This protein binds this small molecule.
Small molecule (SMILES): CC(=O)N[C@H]1[C@H](O[C@H]2[C@H](O)[C@@H](NC(C)=O)CO[C@@H]2CO)O[C@H](CO)[C@@H](O)[C@@H]1O

Sequence of chain 30.E:
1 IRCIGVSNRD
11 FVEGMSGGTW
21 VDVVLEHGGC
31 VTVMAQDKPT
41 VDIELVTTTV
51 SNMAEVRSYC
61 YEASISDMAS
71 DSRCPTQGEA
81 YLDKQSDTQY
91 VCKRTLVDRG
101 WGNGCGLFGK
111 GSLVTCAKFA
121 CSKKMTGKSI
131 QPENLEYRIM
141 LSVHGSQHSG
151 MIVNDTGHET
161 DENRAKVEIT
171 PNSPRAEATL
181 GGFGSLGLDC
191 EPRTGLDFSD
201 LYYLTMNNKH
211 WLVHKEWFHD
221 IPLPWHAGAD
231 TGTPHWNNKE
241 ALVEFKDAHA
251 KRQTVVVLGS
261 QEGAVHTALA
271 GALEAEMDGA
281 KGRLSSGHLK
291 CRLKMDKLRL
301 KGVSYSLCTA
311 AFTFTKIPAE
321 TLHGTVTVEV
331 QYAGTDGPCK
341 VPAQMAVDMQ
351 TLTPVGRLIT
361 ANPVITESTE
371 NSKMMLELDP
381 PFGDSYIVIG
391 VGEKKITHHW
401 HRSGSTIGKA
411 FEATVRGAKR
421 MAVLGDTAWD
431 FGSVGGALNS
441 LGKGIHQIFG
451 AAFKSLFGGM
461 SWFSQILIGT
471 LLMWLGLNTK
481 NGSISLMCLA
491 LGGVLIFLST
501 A

Binding-site contacts:
Ligand atom O7 contacts residue ASN154 of chain 30.E at 3.2 Å (h-bond).
Ligand atom O5 contacts residue ASN154 of chain 30.E at 4.2 Å.
Ligand atom C1 contacts residue THR156 of chain 30.E at 3.4 Å.
Ligand atom C3 contacts residue ASN154 of chain 30.E at 3.6 Å.
Ligand atom O7 contacts residue MET151 of chain 30.E at 3.6 Å.
Ligand atom C8 contacts residue ASN154 of chain 30.E at 2.4 Å.
Ligand atom C1 contacts residue ASN154 of chain 30.E at 2.9 Å.
Ligand atom O6 contacts residue THR156 of chain 30.E at 3.5 Å (h-bond).
Ligand atom O3 contacts residue ASN154 of chain 30.E at 4.1 Å.
Ligand atom C7 contacts residue ASN154 of chain 30.E at 2.0 Å.
Ligand atom C8 contacts residue GLY150 of chain 30.E at 3.5 Å.
Ligand atom C2 contacts residue ASN154 of chain 30.E at 2.6 Å.
Ligand atom O7 contacts residue GLY150 of chain 30.E at 3.7 Å.
Ligand atom N2 contacts residue ASN154 of chain 30.E at 1.4 Å (h-bond).
Ligand atom C7 contacts residue MET151 of chain 30.E at 4.3 Å (hydrophobic).
Ligand atom O5 contacts residue THR156 of chain 30.E at 3.2 Å (h-bond).
Ligand atom C6 contacts residue THR156 of chain 30.E at 4.4 Å.
Ligand atom C8 contacts residue VAL153 of chain 30.E at 4.3 Å (hydrophobic).
Ligand atom C7 contacts residue GLY150 of chain 30.E at 3.9 Å.
Ligand atom C5 contacts residue THR156 of chain 30.E at 3.8 Å.